The protein below binds the small molecule below.
Small molecule (SMILES): CC(=O)N[C@H]1[C@H](O[C@H]2[C@H](O)[C@@H](NC(C)=O)CO[C@@H]2CO)O[C@H](CO)[C@@H](O)[C@@H]1O

Binding-site contacts:
Ligand atom C3 contacts residue ASN416 of chain 1.C at 3.8 Å.
Ligand atom C4 contacts residue ASN416 of chain 1.C at 4.3 Å.
Ligand atom C6 contacts residue PRO261 of chain 1.C at 4.0 Å (hydrophobic).
Ligand atom C7 contacts residue NAG1 of chain 1.FA at 4.4 Å.
Ligand atom O7 contacts residue NAG1 of chain 1.FA at 4.2 Å.
Ligand atom C8 contacts residue NAG1 of chain 1.FA at 4.2 Å.
Ligand atom C1 contacts residue ASN416 of chain 1.C at 1.5 Å.
Ligand atom O5 contacts residue ASN416 of chain 1.C at 2.5 Å (h-bond).
Ligand atom O5 contacts residue PRO261 of chain 1.C at 4.0 Å.
Ligand atom C8 contacts residue VAL414 of chain 1.C at 4.5 Å (hydrophobic).
Ligand atom C7 contacts residue ASN416 of chain 1.C at 4.0 Å.
Ligand atom C5 contacts residue PRO261 of chain 1.C at 4.2 Å (hydrophobic).
Ligand atom N2 contacts residue ASN416 of chain 1.C at 2.8 Å (h-bond).
Ligand atom C8 contacts residue NAG2 of chain 1.FA at 3.6 Å.
Ligand atom C2 contacts residue ASN416 of chain 1.C at 2.5 Å.
Ligand atom C5 contacts residue ASN416 of chain 1.C at 3.7 Å.

Sequence of chain 1.C:
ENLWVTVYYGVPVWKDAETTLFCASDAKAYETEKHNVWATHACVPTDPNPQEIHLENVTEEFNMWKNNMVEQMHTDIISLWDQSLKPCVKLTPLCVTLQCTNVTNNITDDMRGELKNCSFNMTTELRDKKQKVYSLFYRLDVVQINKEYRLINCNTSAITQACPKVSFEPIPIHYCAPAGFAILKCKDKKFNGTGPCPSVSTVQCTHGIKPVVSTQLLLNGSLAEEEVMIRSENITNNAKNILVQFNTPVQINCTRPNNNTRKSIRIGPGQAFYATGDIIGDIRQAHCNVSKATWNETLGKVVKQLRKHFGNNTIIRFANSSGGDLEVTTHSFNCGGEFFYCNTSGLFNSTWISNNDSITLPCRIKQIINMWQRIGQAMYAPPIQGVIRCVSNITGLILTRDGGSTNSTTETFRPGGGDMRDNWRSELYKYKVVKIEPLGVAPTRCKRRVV